Sequence of chain 1.B:
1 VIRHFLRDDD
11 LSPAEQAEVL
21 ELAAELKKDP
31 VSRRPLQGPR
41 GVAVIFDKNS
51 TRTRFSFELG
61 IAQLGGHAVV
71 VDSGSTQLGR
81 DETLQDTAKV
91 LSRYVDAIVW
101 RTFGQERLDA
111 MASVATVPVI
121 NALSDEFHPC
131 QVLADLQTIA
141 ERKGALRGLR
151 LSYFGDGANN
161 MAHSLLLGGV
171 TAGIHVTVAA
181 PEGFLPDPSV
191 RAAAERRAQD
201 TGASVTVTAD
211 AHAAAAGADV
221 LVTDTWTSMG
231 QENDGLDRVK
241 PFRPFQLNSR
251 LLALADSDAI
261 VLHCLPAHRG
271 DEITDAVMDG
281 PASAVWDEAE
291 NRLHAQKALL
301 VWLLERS

Binding-site contacts:
Ligand atom OXT contacts residue ASN160 of chain 1.B at 3.1 Å (h-bond).
Ligand atom CG contacts residue CP1 of chain 1.I at 4.5 Å.
Ligand atom C contacts residue SER228 of chain 1.B at 3.4 Å.
Ligand atom N contacts residue SER228 of chain 1.B at 2.8 Å (h-bond).
Ligand atom O contacts residue SER228 of chain 1.B at 3.4 Å.
Ligand atom C contacts residue LEU123 of chain 1.B at 4.2 Å (hydrophobic).
Ligand atom CB contacts residue CYS264 of chain 1.B at 4.2 Å (hydrophobic).
Ligand atom C contacts residue MET229 of chain 1.B at 3.7 Å (hydrophobic).
Ligand atom CD contacts residue LEU265 of chain 1.B at 3.5 Å (hydrophobic).
Ligand atom N contacts residue ASP224 of chain 1.B at 2.8 Å (salt-bridge).
Ligand atom N contacts residue THR225 of chain 1.B at 4.3 Å.
Ligand atom CA contacts residue SER228 of chain 1.B at 3.5 Å.
Ligand atom CA contacts residue ASP224 of chain 1.B at 3.6 Å.
Ligand atom N contacts residue MET161 of chain 1.B at 4.5 Å.
Ligand atom O contacts residue THR225 of chain 1.B at 4.4 Å.
Ligand atom C contacts residue ASN160 of chain 1.B at 4.2 Å.
Ligand atom CD contacts residue HIS128 of chain 1.B at 4.0 Å.
Ligand atom CD contacts residue CP1 of chain 1.I at 3.4 Å.
Ligand atom CG contacts residue LEU265 of chain 1.B at 4.4 Å (hydrophobic).
Ligand atom O contacts residue ARG80 of chain 1.A at 4.3 Å.
Ligand atom CB contacts residue ASP224 of chain 1.B at 3.9 Å.
Ligand atom CA contacts residue THR225 of chain 1.B at 4.1 Å.
Ligand atom CG contacts residue MET229 of chain 1.B at 4.1 Å (hydrophobic).
Ligand atom CD contacts residue PRO266 of chain 1.B at 4.4 Å (hydrophobic).
Ligand atom CG contacts residue LEU123 of chain 1.B at 3.7 Å (hydrophobic).
Ligand atom CD contacts residue LEU123 of chain 1.B at 4.0 Å (hydrophobic).
Ligand atom CD contacts residue CYS264 of chain 1.B at 4.1 Å (hydrophobic).
Ligand atom CB contacts residue ASN160 of chain 1.B at 3.9 Å.
Ligand atom CA contacts residue ASN160 of chain 1.B at 3.8 Å.
Ligand atom OXT contacts residue MET229 of chain 1.B at 3.9 Å.
Ligand atom N contacts residue ASN159 of chain 1.B at 4.1 Å.
Ligand atom CB contacts residue LEU123 of chain 1.B at 3.8 Å (hydrophobic).
Ligand atom CD contacts residue ARG101 of chain 1.B at 4.4 Å.
Ligand atom N contacts residue ASN160 of chain 1.B at 2.8 Å (h-bond).
Ligand atom OXT contacts residue SER228 of chain 1.B at 3.6 Å.
Ligand atom OXT contacts residue LEU123 of chain 1.B at 3.6 Å.
Ligand atom CB contacts residue HIS128 of chain 1.B at 4.5 Å.
Ligand atom O contacts residue MET229 of chain 1.B at 2.9 Å (h-bond).

The protein below binds the small molecule below.
Small molecule (SMILES): CCC[C@H](N)C(=O)O

Sequence of chain 1.A:
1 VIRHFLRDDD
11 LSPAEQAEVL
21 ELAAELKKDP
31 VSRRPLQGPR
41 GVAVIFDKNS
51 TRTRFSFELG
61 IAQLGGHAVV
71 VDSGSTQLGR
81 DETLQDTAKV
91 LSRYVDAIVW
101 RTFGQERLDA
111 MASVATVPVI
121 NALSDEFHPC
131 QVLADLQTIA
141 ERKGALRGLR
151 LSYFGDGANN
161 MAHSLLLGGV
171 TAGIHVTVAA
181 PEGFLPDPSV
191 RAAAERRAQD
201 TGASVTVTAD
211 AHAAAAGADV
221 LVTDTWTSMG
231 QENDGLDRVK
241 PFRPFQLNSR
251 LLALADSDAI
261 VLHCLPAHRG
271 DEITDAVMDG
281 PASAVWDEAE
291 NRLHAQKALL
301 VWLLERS